Sequence of chain 1.D:
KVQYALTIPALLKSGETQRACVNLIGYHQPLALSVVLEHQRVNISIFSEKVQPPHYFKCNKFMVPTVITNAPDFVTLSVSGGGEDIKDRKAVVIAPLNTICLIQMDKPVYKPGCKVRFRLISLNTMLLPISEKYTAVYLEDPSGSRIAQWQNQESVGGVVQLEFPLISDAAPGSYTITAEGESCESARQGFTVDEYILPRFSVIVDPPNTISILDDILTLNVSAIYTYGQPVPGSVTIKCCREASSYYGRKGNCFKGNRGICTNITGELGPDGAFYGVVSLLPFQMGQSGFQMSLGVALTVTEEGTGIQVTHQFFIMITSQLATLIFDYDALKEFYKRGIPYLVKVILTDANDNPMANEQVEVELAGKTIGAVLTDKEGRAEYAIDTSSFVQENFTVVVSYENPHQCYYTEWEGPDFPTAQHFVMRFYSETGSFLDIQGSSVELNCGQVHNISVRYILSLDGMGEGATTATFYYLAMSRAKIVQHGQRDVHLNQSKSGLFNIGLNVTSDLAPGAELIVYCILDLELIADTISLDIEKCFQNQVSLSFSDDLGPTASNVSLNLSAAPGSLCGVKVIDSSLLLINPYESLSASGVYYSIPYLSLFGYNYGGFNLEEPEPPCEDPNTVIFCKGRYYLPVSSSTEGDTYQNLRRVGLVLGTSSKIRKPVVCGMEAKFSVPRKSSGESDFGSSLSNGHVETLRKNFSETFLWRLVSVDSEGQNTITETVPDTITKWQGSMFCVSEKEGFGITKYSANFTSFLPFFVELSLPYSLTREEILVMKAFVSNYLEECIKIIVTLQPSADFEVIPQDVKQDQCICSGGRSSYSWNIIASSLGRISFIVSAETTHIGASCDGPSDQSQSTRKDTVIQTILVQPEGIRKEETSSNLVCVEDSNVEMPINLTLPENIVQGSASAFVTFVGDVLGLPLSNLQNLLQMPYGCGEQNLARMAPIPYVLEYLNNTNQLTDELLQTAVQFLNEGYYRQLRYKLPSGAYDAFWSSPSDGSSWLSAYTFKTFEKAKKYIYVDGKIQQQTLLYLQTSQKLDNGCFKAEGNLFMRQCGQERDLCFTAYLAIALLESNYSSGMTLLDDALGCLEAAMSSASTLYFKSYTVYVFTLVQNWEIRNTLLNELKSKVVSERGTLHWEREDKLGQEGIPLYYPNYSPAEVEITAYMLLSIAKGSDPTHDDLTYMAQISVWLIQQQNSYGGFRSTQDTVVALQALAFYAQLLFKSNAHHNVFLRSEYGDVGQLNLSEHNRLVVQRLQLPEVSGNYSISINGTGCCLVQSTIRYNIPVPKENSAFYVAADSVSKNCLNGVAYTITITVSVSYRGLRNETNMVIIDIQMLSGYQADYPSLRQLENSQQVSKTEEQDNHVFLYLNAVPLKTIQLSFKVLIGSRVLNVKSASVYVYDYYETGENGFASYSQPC

A small-molecule ligand and the protein it binds are described below.
Small molecule (SMILES): CC(=O)N[C@@H]1[C@@H](O)[C@H](O)[C@@H](CO)O[C@H]1O

Binding-site contacts:
Ligand atom O7 contacts residue ASN977 of chain 1.D at 3.7 Å.
Ligand atom C8 contacts residue LEU987 of chain 1.D at 4.1 Å (hydrophobic).
Ligand atom O7 contacts residue TYR1039 of chain 1.D at 3.9 Å.
Ligand atom C4 contacts residue ASN977 of chain 1.D at 4.2 Å.
Ligand atom O7 contacts residue LYS1038 of chain 1.D at 4.0 Å.
Ligand atom O5 contacts residue ASN977 of chain 1.D at 2.4 Å (h-bond).
Ligand atom C7 contacts residue TYR1039 of chain 1.D at 4.3 Å (hydrophobic).
Ligand atom C8 contacts residue LEU982 of chain 1.D at 3.8 Å (hydrophobic).
Ligand atom C8 contacts residue TYR1039 of chain 1.D at 3.8 Å (hydrophobic).
Ligand atom O7 contacts residue GLU974 of chain 1.D at 4.2 Å.
Ligand atom C2 contacts residue ASN977 of chain 1.D at 2.5 Å.
Ligand atom C7 contacts residue ASN977 of chain 1.D at 3.5 Å.
Ligand atom C1 contacts residue ASN977 of chain 1.D at 1.4 Å.
Ligand atom C5 contacts residue ASN977 of chain 1.D at 3.7 Å.
Ligand atom N2 contacts residue ASN977 of chain 1.D at 2.9 Å (h-bond).
Ligand atom C3 contacts residue ASN977 of chain 1.D at 3.8 Å.